Binding-site contacts:
Ligand atom O6 contacts residue TRP702 of chain 1.B at 3.3 Å (h-bond).
Ligand atom O6 contacts residue TYR660 of chain 1.B at 4.0 Å.
Ligand atom C2 contacts residue PHE493 of chain 1.B at 4.2 Å (hydrophobic).
Ligand atom C1 contacts residue BGC3 of chain 1.I at 0.8 Å.
Ligand atom C6 contacts residue BGC3 of chain 1.I at 3.5 Å.
Ligand atom C3 contacts residue PHE412 of chain 1.B at 4.4 Å (hydrophobic).
Ligand atom O4 contacts residue PHE654 of chain 1.B at 4.5 Å.
Ligand atom C5 contacts residue BGC3 of chain 1.I at 2.9 Å.
Ligand atom C4 contacts residue BGC3 of chain 1.I at 3.5 Å.
Ligand atom O2 contacts residue BGC3 of chain 1.I at 3.0 Å (h-bond).
Ligand atom C6 contacts residue TYR411 of chain 1.B at 2.8 Å (hydrophobic).
Ligand atom O6 contacts residue LYS415 of chain 1.B at 3.0 Å (salt-bridge).
Ligand atom C5 contacts residue PHE654 of chain 1.B at 4.0 Å (hydrophobic).
Ligand atom C4 contacts residue PHE412 of chain 1.B at 4.3 Å (hydrophobic).
Ligand atom O2 contacts residue PHE493 of chain 1.B at 4.2 Å.
Ligand atom C6 contacts residue TRP702 of chain 1.B at 4.3 Å (hydrophobic).
Ligand atom C6 contacts residue PHE654 of chain 1.B at 4.2 Å (hydrophobic).
Ligand atom C6 contacts residue LYS415 of chain 1.B at 4.0 Å.
Ligand atom C1 contacts residue PHE654 of chain 1.B at 4.0 Å (hydrophobic).
Ligand atom O6 contacts residue TYR411 of chain 1.B at 3.3 Å (h-bond).
Ligand atom C2 contacts residue PHE654 of chain 1.B at 4.3 Å (hydrophobic).
Ligand atom O3 contacts residue PHE412 of chain 1.B at 3.8 Å.
Ligand atom C3 contacts residue BGC3 of chain 1.I at 3.5 Å.
Ligand atom C5 contacts residue TYR411 of chain 1.B at 3.8 Å (hydrophobic).
Ligand atom O5 contacts residue BGC3 of chain 1.I at 1.8 Å (h-bond).
Ligand atom C2 contacts residue BGC3 of chain 1.I at 2.3 Å.
Ligand atom C6 contacts residue TYR660 of chain 1.B at 3.5 Å (hydrophobic).
Ligand atom C1 contacts residue TYR411 of chain 1.B at 4.4 Å (hydrophobic).
Ligand atom O2 contacts residue PHE654 of chain 1.B at 3.4 Å.
Ligand atom O4 contacts residue TRP702 of chain 1.B at 3.6 Å.
Ligand atom O6 contacts residue LEU667 of chain 1.B at 4.1 Å.
Ligand atom C1 contacts residue PHE493 of chain 1.B at 4.5 Å (hydrophobic).
Ligand atom C2 contacts residue PHE412 of chain 1.B at 4.3 Å (hydrophobic).
Ligand atom C3 contacts residue PHE654 of chain 1.B at 4.1 Å (hydrophobic).
Ligand atom O5 contacts residue PHE654 of chain 1.B at 3.6 Å.
Ligand atom C5 contacts residue ILE664 of chain 1.B at 4.5 Å (hydrophobic).
Ligand atom O2 contacts residue PHE412 of chain 1.B at 3.9 Å.
Ligand atom O5 contacts residue TYR411 of chain 1.B at 3.2 Å (h-bond).

Sequence of chain 1.B:
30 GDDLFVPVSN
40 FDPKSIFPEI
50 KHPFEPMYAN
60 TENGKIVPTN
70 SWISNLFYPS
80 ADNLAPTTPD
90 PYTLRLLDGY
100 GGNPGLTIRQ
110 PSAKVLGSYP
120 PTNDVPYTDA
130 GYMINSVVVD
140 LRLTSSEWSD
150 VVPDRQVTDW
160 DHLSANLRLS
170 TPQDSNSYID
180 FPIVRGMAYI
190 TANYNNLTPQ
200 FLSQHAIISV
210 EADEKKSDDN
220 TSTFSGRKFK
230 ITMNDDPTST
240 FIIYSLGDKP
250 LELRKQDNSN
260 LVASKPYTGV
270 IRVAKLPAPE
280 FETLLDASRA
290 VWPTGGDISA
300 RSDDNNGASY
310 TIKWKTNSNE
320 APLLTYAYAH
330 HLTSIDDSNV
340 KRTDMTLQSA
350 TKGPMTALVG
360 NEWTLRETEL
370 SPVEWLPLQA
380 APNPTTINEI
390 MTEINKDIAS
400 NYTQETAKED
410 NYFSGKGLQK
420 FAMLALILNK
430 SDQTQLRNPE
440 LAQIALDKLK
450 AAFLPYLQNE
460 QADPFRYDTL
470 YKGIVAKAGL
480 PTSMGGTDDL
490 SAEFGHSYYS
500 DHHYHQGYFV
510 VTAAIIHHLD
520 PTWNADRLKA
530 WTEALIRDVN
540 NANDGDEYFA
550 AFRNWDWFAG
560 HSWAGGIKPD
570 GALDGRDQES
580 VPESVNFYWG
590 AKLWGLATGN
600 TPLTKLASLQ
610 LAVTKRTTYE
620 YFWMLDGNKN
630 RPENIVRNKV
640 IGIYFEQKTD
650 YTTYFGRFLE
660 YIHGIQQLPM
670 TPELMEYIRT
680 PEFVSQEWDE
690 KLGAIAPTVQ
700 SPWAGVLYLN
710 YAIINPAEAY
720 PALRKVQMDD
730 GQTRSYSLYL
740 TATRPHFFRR

This small molecule binds to this protein.
Small molecule (SMILES): O=C[C@H]1OC[C@H](O)[C@@H](O[C@@H]2O[C@H](CO)[C@@H](O)[C@H](O[C@@H]3O[C@H](CO)[C@@H](O)[C@H](O)[C@H]3O)[C@H]2O)[C@@H]1O